Sequence of chain 60.E:
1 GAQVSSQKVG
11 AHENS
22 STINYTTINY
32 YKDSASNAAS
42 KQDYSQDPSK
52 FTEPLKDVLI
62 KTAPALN

Binding-site contacts:
Ligand atom CD contacts residue VAL4 of chain 60.E at 3.6 Å (hydrophobic).
Ligand atom C contacts residue ALA2 of chain 60.E at 4.0 Å (hydrophobic).
Ligand atom CG2 contacts residue GLN3 of chain 60.E at 3.5 Å.
Ligand atom CB contacts residue ALA2 of chain 60.E at 3.3 Å (hydrophobic).
Ligand atom OE1 contacts residue ASN25 of chain 60.E at 4.2 Å.
Ligand atom OG contacts residue GLN3 of chain 60.E at 3.3 Å (h-bond).
Ligand atom N contacts residue GLN3 of chain 60.E at 4.5 Å.
Ligand atom CG2 contacts residue VAL4 of chain 60.E at 3.4 Å (hydrophobic).
Ligand atom OE1 contacts residue VAL4 of chain 60.E at 3.6 Å.
Ligand atom C contacts residue GLN3 of chain 60.E at 3.9 Å.
Ligand atom CG2 contacts residue SER5 of chain 60.E at 3.4 Å.
Ligand atom N contacts residue ALA2 of chain 60.E at 2.8 Å (h-bond).
Ligand atom O contacts residue ALA2 of chain 60.E at 4.0 Å.
Ligand atom CA contacts residue VAL4 of chain 60.E at 3.3 Å (hydrophobic).
Ligand atom OE2 contacts residue VAL4 of chain 60.E at 3.7 Å.
Ligand atom O contacts residue VAL4 of chain 60.E at 3.2 Å (h-bond).
Ligand atom CB contacts residue VAL4 of chain 60.E at 4.4 Å (hydrophobic).
Ligand atom CB contacts residue GLN3 of chain 60.E at 3.7 Å.
Ligand atom N contacts residue VAL4 of chain 60.E at 4.3 Å.
Ligand atom CA contacts residue ALA2 of chain 60.E at 3.3 Å (hydrophobic).
Ligand atom O contacts residue VAL4 of chain 60.E at 4.4 Å.
Ligand atom N contacts residue VAL4 of chain 60.E at 3.1 Å (h-bond).
Ligand atom CG1 contacts residue ALA2 of chain 60.E at 4.5 Å (hydrophobic).
Ligand atom CG contacts residue VAL4 of chain 60.E at 4.4 Å (hydrophobic).
Ligand atom CG1 contacts residue GLN3 of chain 60.E at 3.3 Å.
Ligand atom CG2 contacts residue ALA2 of chain 60.E at 4.0 Å (hydrophobic).
Ligand atom CB contacts residue GLN3 of chain 60.E at 4.0 Å.
Ligand atom O contacts residue GLN3 of chain 60.E at 2.9 Å (h-bond).
Ligand atom CA contacts residue ALA2 of chain 60.E at 3.9 Å (hydrophobic).
Ligand atom CA contacts residue VAL4 of chain 60.E at 4.1 Å (hydrophobic).
Ligand atom C contacts residue ALA2 of chain 60.E at 3.5 Å (hydrophobic).
Ligand atom N contacts residue GLY1 of chain 60.E at 4.5 Å.
Ligand atom CB contacts residue VAL4 of chain 60.E at 4.0 Å (hydrophobic).
Ligand atom CA contacts residue GLN3 of chain 60.E at 4.5 Å.
Ligand atom CB contacts residue ALA2 of chain 60.E at 4.4 Å (hydrophobic).
Ligand atom C contacts residue VAL4 of chain 60.E at 4.0 Å (hydrophobic).
Ligand atom C contacts residue VAL4 of chain 60.E at 3.5 Å (hydrophobic).

A small-molecule ligand and the protein it binds are described below.
Small molecule (SMILES): CC[C@H](C)[C@H](N)C(=O)N[C@@H](CO)C(=O)N[C@@H](CCC(=O)O)C(=O)N[C@H](C=O)C(C)C